Sequence of chain 1.C:
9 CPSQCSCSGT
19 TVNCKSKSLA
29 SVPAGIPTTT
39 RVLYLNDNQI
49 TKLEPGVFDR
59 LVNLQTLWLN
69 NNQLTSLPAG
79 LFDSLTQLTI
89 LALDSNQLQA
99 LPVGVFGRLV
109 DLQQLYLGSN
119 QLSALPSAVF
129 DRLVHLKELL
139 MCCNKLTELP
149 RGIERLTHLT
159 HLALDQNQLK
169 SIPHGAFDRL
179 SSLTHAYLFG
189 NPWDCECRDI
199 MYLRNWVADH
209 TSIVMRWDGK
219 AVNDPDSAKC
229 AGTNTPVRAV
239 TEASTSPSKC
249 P

This small molecule binds to this protein.
Small molecule (SMILES): CC(=O)N[C@H]1[C@H](O[C@H]2[C@@H](O)[C@@H](CO)O[C@@H](O[C@H]3[C@H](O)[C@@H](O)[C@@H](O)O[C@@H]3CO)[C@@H]2O)O[C@H](CO)[C@@H](O[C@@H]2O[C@H](CO)[C@H](O)[C@H](O)[C@H]2O)[C@@H]1O

Binding-site contacts:
Ligand atom O4 contacts residue CYS140 of chain 1.C at 3.5 Å.
Ligand atom C5 contacts residue TRP215 of chain 1.C at 3.8 Å (hydrophobic).
Ligand atom N2 contacts residue ASP92 of chain 1.C at 3.0 Å (salt-bridge).
Ligand atom O1 contacts residue SER24 of chain 1.C at 3.2 Å (h-bond).
Ligand atom C4 contacts residue ASP163 of chain 1.C at 3.6 Å.
Ligand atom C6 contacts residue ALA161 of chain 1.C at 3.8 Å (hydrophobic).
Ligand atom O1 contacts residue ASP45 of chain 1.C at 2.8 Å (salt-bridge).
Ligand atom C2 contacts residue ASP92 of chain 1.C at 3.9 Å.
Ligand atom C7 contacts residue ASP92 of chain 1.C at 3.8 Å.
Ligand atom C8 contacts residue TRP66 of chain 1.C at 3.5 Å (hydrophobic).
Ligand atom N2 contacts residue TYR114 of chain 1.C at 3.9 Å.
Ligand atom C8 contacts residue TYR114 of chain 1.C at 3.5 Å (hydrophobic).
Ligand atom C6 contacts residue TRP215 of chain 1.C at 3.9 Å (hydrophobic).
Ligand atom O5 contacts residue ASP45 of chain 1.C at 3.9 Å.
Ligand atom O3 contacts residue TRP215 of chain 1.C at 3.8 Å.
Ligand atom C3 contacts residue ASP92 of chain 1.C at 3.9 Å.
Ligand atom O4 contacts residue ALA161 of chain 1.C at 3.5 Å.
Ligand atom C2 contacts residue LYS23 of chain 1.C at 3.9 Å.
Ligand atom O2 contacts residue LYS23 of chain 1.C at 3.3 Å (salt-bridge).
Ligand atom O1 contacts residue LYS23 of chain 1.C at 2.8 Å (salt-bridge).
Ligand atom C1 contacts residue ASP45 of chain 1.C at 3.5 Å.
Ligand atom O6 contacts residue LEU138 of chain 1.C at 3.7 Å.
Ligand atom O4 contacts residue ASP163 of chain 1.C at 2.6 Å (salt-bridge).
Ligand atom C6 contacts residue LEU138 of chain 1.C at 3.9 Å (hydrophobic).
Ligand atom O3 contacts residue GLN164 of chain 1.C at 3.6 Å (h-bond).
Ligand atom C3 contacts residue TRP215 of chain 1.C at 3.6 Å (hydrophobic).
Ligand atom C3 contacts residue LYS23 of chain 1.C at 3.9 Å.
Ligand atom C1 contacts residue LYS23 of chain 1.C at 3.8 Å.
Ligand atom O3 contacts residue ASP163 of chain 1.C at 2.6 Å (salt-bridge).
Ligand atom C8 contacts residue ASN68 of chain 1.C at 3.8 Å.
Ligand atom C6 contacts residue TYR185 of chain 1.C at 3.8 Å (hydrophobic).
Ligand atom C2 contacts residue CYS140 of chain 1.C at 3.9 Å (hydrophobic).
Ligand atom O3 contacts residue PHE187 of chain 1.C at 3.6 Å.
Ligand atom O2 contacts residue ASN69 of chain 1.C at 3.5 Å (h-bond).
Ligand atom C8 contacts residue ASP92 of chain 1.C at 3.4 Å.
Ligand atom O7 contacts residue TYR114 of chain 1.C at 3.4 Å.
Ligand atom C6 contacts residue ASN69 of chain 1.C at 3.8 Å.
Ligand atom C7 contacts residue TYR114 of chain 1.C at 3.4 Å (hydrophobic).
Ligand atom O3 contacts residue TYR114 of chain 1.C at 3.7 Å.
Ligand atom C3 contacts residue ASP163 of chain 1.C at 3.8 Å.